Binding-site contacts:
Ligand atom C8 contacts residue ASN224 of chain 1.A at 3.7 Å.
Ligand atom O7 contacts residue THR226 of chain 1.A at 4.2 Å.
Ligand atom O7 contacts residue VAL225 of chain 1.A at 3.6 Å.
Ligand atom O5 contacts residue ASN224 of chain 1.A at 2.3 Å (h-bond).
Ligand atom O7 contacts residue ASN224 of chain 1.A at 2.9 Å (h-bond).
Ligand atom C1 contacts residue ASN224 of chain 1.A at 1.4 Å.
Ligand atom C2 contacts residue ASN224 of chain 1.A at 2.4 Å.
Ligand atom C4 contacts residue ASN224 of chain 1.A at 4.2 Å.
Ligand atom N2 contacts residue ASN224 of chain 1.A at 2.7 Å (h-bond).
Ligand atom C5 contacts residue ASN224 of chain 1.A at 3.6 Å.
Ligand atom C3 contacts residue ASN224 of chain 1.A at 3.8 Å.
Ligand atom C8 contacts residue VAL225 of chain 1.A at 4.0 Å (hydrophobic).
Ligand atom C7 contacts residue VAL225 of chain 1.A at 4.0 Å (hydrophobic).
Ligand atom C7 contacts residue ASN224 of chain 1.A at 2.9 Å.
Ligand atom O7 contacts residue ALA227 of chain 1.A at 4.1 Å.

This small molecule binds to this protein.
Small molecule (SMILES): CC(=O)N[C@@H]1[C@@H](O)[C@H](O)[C@@H](CO)O[C@H]1O

Sequence of chain 1.A:
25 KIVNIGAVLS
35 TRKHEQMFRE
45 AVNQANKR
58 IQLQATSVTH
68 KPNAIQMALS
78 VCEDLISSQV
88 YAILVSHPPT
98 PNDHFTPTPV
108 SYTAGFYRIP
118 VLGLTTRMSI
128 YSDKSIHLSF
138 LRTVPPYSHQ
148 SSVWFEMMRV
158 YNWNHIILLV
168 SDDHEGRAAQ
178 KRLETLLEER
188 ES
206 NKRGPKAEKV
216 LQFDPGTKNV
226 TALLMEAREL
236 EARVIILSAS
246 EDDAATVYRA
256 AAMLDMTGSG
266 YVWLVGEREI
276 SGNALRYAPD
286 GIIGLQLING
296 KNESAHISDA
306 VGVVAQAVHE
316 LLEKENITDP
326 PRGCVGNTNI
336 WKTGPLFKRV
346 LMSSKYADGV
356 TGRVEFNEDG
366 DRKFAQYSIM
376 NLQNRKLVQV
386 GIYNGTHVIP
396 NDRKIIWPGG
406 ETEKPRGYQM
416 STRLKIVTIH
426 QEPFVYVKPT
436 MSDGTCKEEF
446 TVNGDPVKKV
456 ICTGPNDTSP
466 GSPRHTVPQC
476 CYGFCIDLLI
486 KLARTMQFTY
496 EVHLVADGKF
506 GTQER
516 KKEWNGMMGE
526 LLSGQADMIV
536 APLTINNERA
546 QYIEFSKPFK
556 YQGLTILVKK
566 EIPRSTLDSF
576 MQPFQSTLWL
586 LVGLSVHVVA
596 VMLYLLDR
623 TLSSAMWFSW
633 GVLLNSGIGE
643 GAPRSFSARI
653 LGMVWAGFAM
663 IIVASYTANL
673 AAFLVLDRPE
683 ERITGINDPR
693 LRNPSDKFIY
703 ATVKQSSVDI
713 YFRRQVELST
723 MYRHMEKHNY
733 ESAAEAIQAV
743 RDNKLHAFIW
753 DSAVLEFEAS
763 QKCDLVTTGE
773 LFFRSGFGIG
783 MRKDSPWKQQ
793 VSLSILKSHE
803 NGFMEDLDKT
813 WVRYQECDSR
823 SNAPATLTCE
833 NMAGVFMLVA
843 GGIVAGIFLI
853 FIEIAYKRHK